Sequence of chain 1.B:
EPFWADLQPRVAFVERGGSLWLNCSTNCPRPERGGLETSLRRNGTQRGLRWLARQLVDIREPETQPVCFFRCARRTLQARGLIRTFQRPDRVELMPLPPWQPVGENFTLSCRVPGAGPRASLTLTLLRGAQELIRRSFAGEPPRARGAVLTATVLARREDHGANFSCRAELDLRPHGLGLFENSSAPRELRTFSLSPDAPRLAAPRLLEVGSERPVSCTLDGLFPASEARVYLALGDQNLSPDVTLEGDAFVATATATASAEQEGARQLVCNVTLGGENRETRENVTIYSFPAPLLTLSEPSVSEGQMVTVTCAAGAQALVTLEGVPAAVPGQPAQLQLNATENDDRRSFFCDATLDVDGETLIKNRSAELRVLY

Binding-site contacts:
Ligand atom C3 contacts residue ASN366 of chain 1.B at 3.4 Å.
Ligand atom O7 contacts residue ASN366 of chain 1.B at 3.9 Å.
Ligand atom O3 contacts residue ASN366 of chain 1.B at 4.3 Å.
Ligand atom O5 contacts residue ASN366 of chain 1.B at 2.4 Å (h-bond).
Ligand atom C1 contacts residue ASN366 of chain 1.B at 1.4 Å.
Ligand atom C4 contacts residue ASN366 of chain 1.B at 3.9 Å.
Ligand atom C8 contacts residue ASN366 of chain 1.B at 4.2 Å.
Ligand atom N2 contacts residue ASN366 of chain 1.B at 2.4 Å (h-bond).
Ligand atom C5 contacts residue ASN366 of chain 1.B at 3.6 Å.
Ligand atom C2 contacts residue ASN366 of chain 1.B at 1.9 Å.
Ligand atom C7 contacts residue ASN366 of chain 1.B at 3.4 Å.

A small-molecule ligand and the protein it binds are described below.
Small molecule (SMILES): CC(=O)N[C@@H]1[C@@H](O)[C@H](O)[C@@H](CO)O[C@H]1O